Sequence of chain 1.L:
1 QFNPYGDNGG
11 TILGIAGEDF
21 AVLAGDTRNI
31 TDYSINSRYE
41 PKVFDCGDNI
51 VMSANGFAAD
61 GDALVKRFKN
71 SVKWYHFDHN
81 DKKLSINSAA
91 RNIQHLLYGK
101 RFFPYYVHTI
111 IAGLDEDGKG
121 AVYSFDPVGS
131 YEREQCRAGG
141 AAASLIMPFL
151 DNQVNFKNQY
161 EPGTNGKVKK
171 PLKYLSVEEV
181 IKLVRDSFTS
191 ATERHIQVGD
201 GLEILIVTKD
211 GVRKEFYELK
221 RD

The small molecule below binds the protein below.
Small molecule (SMILES): CC(C)C[C@H](NC(=O)[C@H](CCc1ccccc1)NC(=O)CN1CCOCC1)C(=O)N[C@@H](Cc1ccccc1)C(=O)N[C@@H](CC(C)C)[C@@H](O)[C@H](C)CO

Sequence of chain 1.K:
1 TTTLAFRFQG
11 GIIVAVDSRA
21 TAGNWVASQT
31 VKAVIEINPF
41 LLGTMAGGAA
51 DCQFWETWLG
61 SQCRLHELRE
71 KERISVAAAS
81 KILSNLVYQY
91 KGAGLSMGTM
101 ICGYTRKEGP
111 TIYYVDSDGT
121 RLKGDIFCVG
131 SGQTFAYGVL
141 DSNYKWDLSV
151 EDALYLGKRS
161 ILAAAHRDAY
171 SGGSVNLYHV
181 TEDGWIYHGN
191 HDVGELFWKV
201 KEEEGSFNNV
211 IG

Binding-site contacts:
Ligand atom C2 contacts residue HIS108 of chain 1.L at 3.9 Å.
Ligand atom C58 contacts residue TYR170 of chain 1.K at 3.3 Å (hydrophobic).
Ligand atom O48 contacts residue MES1 of chain 1.KA at 2.5 Å (h-bond).
Ligand atom O40 contacts residue THR21 of chain 1.K at 3.6 Å (h-bond).
Ligand atom O48 contacts residue THR1 of chain 1.K at 2.4 Å (h-bond).
Ligand atom O40 contacts residue ALA20 of chain 1.K at 3.4 Å.
Ligand atom C51 contacts residue THR1 of chain 1.K at 1.5 Å.
Ligand atom C43 contacts residue THR1 of chain 1.K at 2.5 Å.
Ligand atom C11 contacts residue ASP126 of chain 1.L at 3.8 Å.
Ligand atom C58 contacts residue THR1 of chain 1.K at 2.5 Å.
Ligand atom C27 contacts residue ALA27 of chain 1.K at 3.4 Å (hydrophobic).
Ligand atom C39 contacts residue GLY47 of chain 1.K at 3.8 Å.
Ligand atom C59 contacts residue THR1 of chain 1.K at 2.5 Å.
Ligand atom C51 contacts residue MES1 of chain 1.KA at 3.9 Å.
Ligand atom C34 contacts residue GLY47 of chain 1.K at 3.4 Å.
Ligand atom C58 contacts residue ARG19 of chain 1.K at 2.8 Å.
Ligand atom O60 contacts residue THR1 of chain 1.K at 3.1 Å (h-bond).
Ligand atom C47 contacts residue MES1 of chain 1.KA at 3.6 Å.
Ligand atom O29 contacts residue ALA49 of chain 1.K at 3.7 Å.
Ligand atom O48 contacts residue GLY47 of chain 1.K at 3.6 Å (h-bond).
Ligand atom C44 contacts residue THR1 of chain 1.K at 3.7 Å.
Ligand atom C43 contacts residue MET45 of chain 1.K at 3.9 Å (hydrophobic).
Ligand atom C59 contacts residue MES1 of chain 1.KA at 3.7 Å.
Ligand atom C47 contacts residue THR1 of chain 1.K at 1.4 Å.
Ligand atom C11 contacts residue PRO127 of chain 1.L at 3.8 Å (hydrophobic).
Ligand atom C12 contacts residue ASP126 of chain 1.L at 3.5 Å.
Ligand atom O60 contacts residue MES1 of chain 1.KA at 2.6 Å (h-bond).
Ligand atom C33 contacts residue GLY47 of chain 1.K at 3.8 Å.
Ligand atom O9 contacts residue PRO127 of chain 1.L at 3.3 Å.
Ligand atom C34 contacts residue MES1 of chain 1.KA at 3.8 Å.
Ligand atom C42 contacts residue THR1 of chain 1.K at 2.3 Å.
Ligand atom C46 contacts residue ALA20 of chain 1.K at 3.8 Å (hydrophobic).
Ligand atom C8 contacts residue PRO127 of chain 1.L at 3.7 Å (hydrophobic).
Ligand atom C3 contacts residue PRO127 of chain 1.L at 3.9 Å (hydrophobic).
Ligand atom C51 contacts residue TYR170 of chain 1.K at 3.8 Å (hydrophobic).
Ligand atom N22 contacts residue ASP126 of chain 1.L at 3.6 Å (salt-bridge).
Ligand atom N30 contacts residue THR21 of chain 1.K at 3.5 Å (h-bond).
Ligand atom C31 contacts residue GLY47 of chain 1.K at 3.4 Å.
Ligand atom N41 contacts residue THR1 of chain 1.K at 3.6 Å (h-bond).
Ligand atom N41 contacts residue GLY47 of chain 1.K at 3.3 Å (h-bond).